The small molecule below binds the protein below.
Small molecule (SMILES): NC(=[NH2+])NCCC[C@H](N)C(=O)O

Sequence of chain 1.A:
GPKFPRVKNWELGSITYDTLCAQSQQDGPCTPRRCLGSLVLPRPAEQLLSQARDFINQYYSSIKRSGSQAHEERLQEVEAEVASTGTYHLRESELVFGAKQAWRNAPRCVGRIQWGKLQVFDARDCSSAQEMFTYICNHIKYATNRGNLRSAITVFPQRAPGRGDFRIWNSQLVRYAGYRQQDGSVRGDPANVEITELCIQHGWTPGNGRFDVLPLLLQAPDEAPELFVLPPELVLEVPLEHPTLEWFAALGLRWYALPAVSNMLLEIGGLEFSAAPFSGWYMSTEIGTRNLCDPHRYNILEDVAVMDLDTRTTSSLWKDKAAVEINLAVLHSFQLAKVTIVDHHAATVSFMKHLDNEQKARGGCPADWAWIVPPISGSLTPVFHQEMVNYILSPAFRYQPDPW

Binding-site contacts:
Ligand atom O contacts residue TYR320 of chain 1.A at 3.3 Å.
Ligand atom NH1 contacts residue HEM1 of chain 1.D at 3.5 Å.
Ligand atom CZ contacts residue HEM1 of chain 1.D at 3.8 Å.
Ligand atom C contacts residue GLN210 of chain 1.A at 3.4 Å.
Ligand atom C contacts residue ASN329 of chain 1.A at 3.8 Å.
Ligand atom CG contacts residue GLU324 of chain 1.A at 3.1 Å.
Ligand atom O contacts residue ASN329 of chain 1.A at 2.9 Å (h-bond).
Ligand atom NH2 contacts residue HEM1 of chain 1.D at 3.4 Å (h-bond).
Ligand atom CZ contacts residue PRO297 of chain 1.A at 3.8 Å (hydrophobic).
Ligand atom NE contacts residue GLU324 of chain 1.A at 2.8 Å (salt-bridge).
Ligand atom CG contacts residue HEM1 of chain 1.D at 3.8 Å.
Ligand atom NH2 contacts residue PRO297 of chain 1.A at 3.9 Å.
Ligand atom OXT contacts residue GLN210 of chain 1.A at 2.8 Å (h-bond).
Ligand atom NH1 contacts residue GLU324 of chain 1.A at 2.9 Å (salt-bridge).
Ligand atom OXT contacts residue ASN329 of chain 1.A at 3.9 Å.
Ligand atom N contacts residue GLU324 of chain 1.A at 3.0 Å (salt-bridge).
Ligand atom OXT contacts residue ARG213 of chain 1.A at 3.8 Å.
Ligand atom NH1 contacts residue TYR320 of chain 1.A at 3.8 Å.
Ligand atom NE contacts residue PRO297 of chain 1.A at 4.0 Å.
Ligand atom C contacts residue GLU324 of chain 1.A at 4.1 Å.
Ligand atom O contacts residue GLU324 of chain 1.A at 3.6 Å.
Ligand atom OXT contacts residue TYR294 of chain 1.A at 3.7 Å.
Ligand atom CB contacts residue GLN210 of chain 1.A at 3.6 Å.
Ligand atom NH1 contacts residue PRO297 of chain 1.A at 3.8 Å.
Ligand atom C contacts residue TYR320 of chain 1.A at 3.4 Å (hydrophobic).
Ligand atom NH1 contacts residue TRP319 of chain 1.A at 2.9 Å (h-bond).
Ligand atom CZ contacts residue GLU324 of chain 1.A at 3.7 Å.
Ligand atom NH2 contacts residue GLY318 of chain 1.A at 4.1 Å.
Ligand atom NE contacts residue HEM1 of chain 1.D at 4.0 Å.
Ligand atom CD contacts residue GLU324 of chain 1.A at 3.6 Å.
Ligand atom NH2 contacts residue TRP319 of chain 1.A at 4.1 Å.
Ligand atom CD contacts residue VAL299 of chain 1.A at 3.8 Å (hydrophobic).
Ligand atom CA contacts residue GLN210 of chain 1.A at 3.4 Å.
Ligand atom CA contacts residue HEM1 of chain 1.D at 4.0 Å.
Ligand atom CG contacts residue VAL299 of chain 1.A at 4.1 Å (hydrophobic).
Ligand atom OXT contacts residue TYR320 of chain 1.A at 2.5 Å (h-bond).
Ligand atom CB contacts residue GLU324 of chain 1.A at 3.2 Å.
Ligand atom N contacts residue HEM1 of chain 1.D at 3.0 Å (h-bond).
Ligand atom CA contacts residue GLU324 of chain 1.A at 3.6 Å.
Ligand atom CZ contacts residue TRP319 of chain 1.A at 3.9 Å (hydrophobic).